Sequence of chain 1.A:
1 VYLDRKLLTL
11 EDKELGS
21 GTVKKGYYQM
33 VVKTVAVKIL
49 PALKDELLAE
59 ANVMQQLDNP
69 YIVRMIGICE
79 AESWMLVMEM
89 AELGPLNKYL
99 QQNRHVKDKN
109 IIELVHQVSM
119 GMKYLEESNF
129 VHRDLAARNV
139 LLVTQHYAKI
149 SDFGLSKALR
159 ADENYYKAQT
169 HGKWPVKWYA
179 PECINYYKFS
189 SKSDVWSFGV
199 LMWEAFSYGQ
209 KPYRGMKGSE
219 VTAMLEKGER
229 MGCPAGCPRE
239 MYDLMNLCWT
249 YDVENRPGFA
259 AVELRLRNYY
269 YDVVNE

Binding-site contacts:
Ligand atom O14 contacts residue LEU139 of chain 1.A at 3.9 Å.
Ligand atom N22 contacts residue ASP150 of chain 1.A at 3.0 Å (salt-bridge).
Ligand atom C12 contacts residue GLU87 of chain 1.A at 3.8 Å.
Ligand atom C13 contacts residue LEU139 of chain 1.A at 3.7 Å (hydrophobic).
Ligand atom C8 contacts residue ALA89 of chain 1.A at 3.2 Å (hydrophobic).
Ligand atom N23 contacts residue VAL71 of chain 1.A at 3.9 Å.
Ligand atom N24 contacts residue LEU15 of chain 1.A at 3.5 Å (h-bond).
Ligand atom C4 contacts residue LEU15 of chain 1.A at 3.8 Å (hydrophobic).
Ligand atom N22 contacts residue ASN137 of chain 1.A at 3.0 Å (h-bond).
Ligand atom N10 contacts residue LEU139 of chain 1.A at 3.8 Å.
Ligand atom C5 contacts residue GLY92 of chain 1.A at 3.8 Å.
Ligand atom C20 contacts residue ARG136 of chain 1.A at 3.7 Å.
Ligand atom C8 contacts residue MET88 of chain 1.A at 3.5 Å (hydrophobic).
Ligand atom C20 contacts residue ASP150 of chain 1.A at 3.9 Å.
Ligand atom C20 contacts residue ASN137 of chain 1.A at 3.2 Å.
Ligand atom C16 contacts residue VAL23 of chain 1.A at 3.8 Å (hydrophobic).
Ligand atom C3 contacts residue GLY92 of chain 1.A at 3.7 Å.
Ligand atom C3 contacts residue ALA89 of chain 1.A at 3.8 Å (hydrophobic).
Ligand atom C18 contacts residue SER149 of chain 1.A at 3.5 Å.
Ligand atom C19 contacts residue ASP150 of chain 1.A at 3.5 Å.
Ligand atom C12 contacts residue LEU139 of chain 1.A at 3.3 Å (hydrophobic).
Ligand atom C20 contacts residue SER149 of chain 1.A at 3.9 Å.
Ligand atom C11 contacts residue ALA38 of chain 1.A at 3.7 Å (hydrophobic).
Ligand atom O14 contacts residue MET86 of chain 1.A at 3.1 Å.
Ligand atom C5 contacts residue LEU15 of chain 1.A at 3.8 Å (hydrophobic).
Ligand atom N10 contacts residue ALA38 of chain 1.A at 3.4 Å.
Ligand atom N10 contacts residue ALA89 of chain 1.A at 3.0 Å (h-bond).
Ligand atom O28 contacts residue GLY16 of chain 1.A at 3.4 Å.
Ligand atom N10 contacts residue MET88 of chain 1.A at 3.7 Å.
Ligand atom C11 contacts residue LEU139 of chain 1.A at 3.2 Å (hydrophobic).
Ligand atom C13 contacts residue MET86 of chain 1.A at 3.9 Å (hydrophobic).
Ligand atom N23 contacts residue ALA38 of chain 1.A at 3.5 Å.
Ligand atom C27 contacts residue PRO93 of chain 1.A at 3.6 Å (hydrophobic).
Ligand atom N23 contacts residue GLU87 of chain 1.A at 2.8 Å (salt-bridge).
Ligand atom N9 contacts residue LEU139 of chain 1.A at 3.6 Å.
Ligand atom N10 contacts residue GLU87 of chain 1.A at 3.9 Å.
Ligand atom C12 contacts residue ALA38 of chain 1.A at 3.3 Å (hydrophobic).
Ligand atom O26 contacts residue VAL23 of chain 1.A at 3.7 Å.
Ligand atom C21 contacts residue ASP150 of chain 1.A at 3.3 Å.
Ligand atom N23 contacts residue LEU139 of chain 1.A at 3.8 Å.

A protein and the small-molecule ligand that binds it are described below.
Small molecule (SMILES): CS(=O)(=O)Nc1cccc(-c2cnc(N)c(C(=O)NCC3CCNCC3)n2)c1